Sequence of chain 1.J:
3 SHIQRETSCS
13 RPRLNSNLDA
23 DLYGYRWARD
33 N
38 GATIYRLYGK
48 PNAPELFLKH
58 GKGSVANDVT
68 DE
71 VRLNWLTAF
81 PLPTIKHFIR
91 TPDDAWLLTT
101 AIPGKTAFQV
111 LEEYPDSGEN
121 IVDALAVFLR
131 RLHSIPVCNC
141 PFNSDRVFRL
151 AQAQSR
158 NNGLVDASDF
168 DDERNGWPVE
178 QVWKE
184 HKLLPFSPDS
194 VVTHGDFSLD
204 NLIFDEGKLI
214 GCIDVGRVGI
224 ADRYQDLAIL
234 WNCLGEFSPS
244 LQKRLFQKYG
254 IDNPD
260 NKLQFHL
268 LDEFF

A protein and the small-molecule ligand that binds it are described below.
Small molecule (SMILES): NC[C@H]1O[C@H](O[C@H]2[C@H](O)[C@@H](O[C@H]3O[C@H](CO)[C@@H](O)[C@H](N)[C@H]3O)[C@H](N)C[C@@H]2N)[C@H](O)[C@@H](O)[C@@H]1O

Binding-site contacts:
Ligand atom N3 contacts residue GLU270 of chain 1.J at 2.7 Å (salt-bridge).
Ligand atom N2 contacts residue ASP269 of chain 1.J at 2.8 Å (salt-bridge).
Ligand atom O11 contacts residue ASP166 of chain 1.J at 4.1 Å.
Ligand atom C7 contacts residue ASP166 of chain 1.J at 3.6 Å.
Ligand atom O14 contacts residue GLU239 of chain 1.J at 4.1 Å.
Ligand atom O8 contacts residue PHE272 of chain 1.J at 3.6 Å.
Ligand atom C3 contacts residue ASP199 of chain 1.J at 3.7 Å.
Ligand atom O14 contacts residue ASN235 of chain 1.J at 3.4 Å (h-bond).
Ligand atom O14 contacts residue CYS236 of chain 1.J at 3.5 Å.
Ligand atom C8 contacts residue ASP166 of chain 1.J at 3.6 Å.
Ligand atom C16 contacts residue GLU239 of chain 1.J at 4.1 Å.
Ligand atom O7 contacts residue ASP199 of chain 1.J at 2.7 Å (salt-bridge).
Ligand atom C12 contacts residue ASP269 of chain 1.J at 3.6 Å.
Ligand atom C7 contacts residue ASP168 of chain 1.J at 3.7 Å.
Ligand atom O10 contacts residue ASP166 of chain 1.J at 3.9 Å.
Ligand atom N3 contacts residue PHE167 of chain 1.J at 3.7 Å.
Ligand atom O13 contacts residue ASP166 of chain 1.J at 4.2 Å.
Ligand atom C12 contacts residue GLU270 of chain 1.J at 3.4 Å.
Ligand atom N2 contacts residue PHE272 of chain 1.J at 3.0 Å (h-bond).
Ligand atom C18 contacts residue CYS236 of chain 1.J at 4.1 Å (hydrophobic).
Ligand atom N3 contacts residue ASP168 of chain 1.J at 2.8 Å (salt-bridge).
Ligand atom C1 contacts residue ASP166 of chain 1.J at 4.1 Å.
Ligand atom C14 contacts residue ASP168 of chain 1.J at 3.9 Å.
Ligand atom N4 contacts residue ASP168 of chain 1.J at 4.1 Å.
Ligand atom O13 contacts residue PHE167 of chain 1.J at 4.0 Å.
Ligand atom N3 contacts residue ASP166 of chain 1.J at 2.9 Å (salt-bridge).
Ligand atom C15 contacts residue ASN235 of chain 1.J at 3.8 Å.
Ligand atom N1 contacts residue PHE272 of chain 1.J at 2.8 Å (h-bond).
Ligand atom O13 contacts residue ASP168 of chain 1.J at 3.1 Å (salt-bridge).
Ligand atom C7 contacts residue GLU270 of chain 1.J at 3.6 Å.
Ligand atom O11 contacts residue ASP168 of chain 1.J at 3.5 Å (salt-bridge).
Ligand atom C5 contacts residue PHE272 of chain 1.J at 3.5 Å (hydrophobic).
Ligand atom C6 contacts residue PHE272 of chain 1.J at 3.1 Å (hydrophobic).
Ligand atom C10 contacts residue ASP166 of chain 1.J at 3.4 Å.
Ligand atom C9 contacts residue ASP166 of chain 1.J at 3.9 Å.
Ligand atom O5 contacts residue ASP166 of chain 1.J at 3.9 Å.
Ligand atom C11 contacts residue ASP269 of chain 1.J at 3.3 Å.
Ligand atom C12 contacts residue ASP166 of chain 1.J at 3.8 Å.
Ligand atom O6 contacts residue ASP199 of chain 1.J at 4.2 Å.
Ligand atom C15 contacts residue ASP168 of chain 1.J at 3.7 Å.